Sequence of chain 1.A:
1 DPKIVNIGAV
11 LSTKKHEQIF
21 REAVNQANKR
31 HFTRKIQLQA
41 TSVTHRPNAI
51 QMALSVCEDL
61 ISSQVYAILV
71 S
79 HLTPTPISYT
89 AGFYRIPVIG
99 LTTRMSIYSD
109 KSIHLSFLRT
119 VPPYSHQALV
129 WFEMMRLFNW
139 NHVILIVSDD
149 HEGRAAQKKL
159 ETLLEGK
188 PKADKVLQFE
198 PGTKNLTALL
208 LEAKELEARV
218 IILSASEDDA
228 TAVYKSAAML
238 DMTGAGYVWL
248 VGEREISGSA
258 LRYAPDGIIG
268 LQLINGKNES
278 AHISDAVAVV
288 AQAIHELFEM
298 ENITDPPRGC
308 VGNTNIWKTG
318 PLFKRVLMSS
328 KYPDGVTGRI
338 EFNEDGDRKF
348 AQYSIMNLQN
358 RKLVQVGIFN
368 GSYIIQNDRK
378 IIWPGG

Binding-site contacts:
Ligand atom C6 contacts residue ASN299 of chain 1.A at 4.3 Å.
Ligand atom C3 contacts residue ASN299 of chain 1.A at 3.8 Å.
Ligand atom N2 contacts residue ASN299 of chain 1.A at 3.0 Å (h-bond).
Ligand atom O5 contacts residue ASN299 of chain 1.A at 2.4 Å (h-bond).
Ligand atom C5 contacts residue ASN299 of chain 1.A at 3.6 Å.
Ligand atom C4 contacts residue ASN299 of chain 1.A at 4.3 Å.
Ligand atom C2 contacts residue ASN299 of chain 1.A at 2.5 Å.
Ligand atom C1 contacts residue ASN299 of chain 1.A at 1.4 Å.
Ligand atom C7 contacts residue ASN299 of chain 1.A at 3.9 Å.
Ligand atom O7 contacts residue ASN299 of chain 1.A at 4.4 Å.
Ligand atom O6 contacts residue ASN299 of chain 1.A at 3.7 Å.

This small molecule binds to this protein.
Small molecule (SMILES): CC(=O)N[C@@H]1[C@@H](O)[C@H](O)[C@@H](CO)O[C@H]1O